Binding-site contacts:
Ligand atom C3 contacts residue PRO49 of chain 1.A at 3.3 Å (hydrophobic).
Ligand atom C1 contacts residue VAL54 of chain 1.A at 4.2 Å (hydrophobic).
Ligand atom N1 contacts residue VAL54 of chain 1.A at 4.4 Å.
Ligand atom O contacts residue ASP55 of chain 1.A at 3.0 Å (salt-bridge).
Ligand atom C4 contacts residue PRO49 of chain 1.A at 3.9 Å (hydrophobic).
Ligand atom C3 contacts residue ILE112 of chain 1.A at 4.5 Å (hydrophobic).
Ligand atom C1 contacts residue TYR62 of chain 1.A at 4.4 Å (hydrophobic).
Ligand atom N1 contacts residue PRO49 of chain 1.A at 2.9 Å (h-bond).
Ligand atom C1 contacts residue TYR104 of chain 1.A at 3.6 Å (hydrophobic).
Ligand atom C8 contacts residue GLU48 of chain 1.A at 4.2 Å.
Ligand atom C3 contacts residue TYR59 of chain 1.A at 4.3 Å (hydrophobic).
Ligand atom N2 contacts residue PHE50 of chain 1.A at 4.4 Å.
Ligand atom C6 contacts residue PRO53 of chain 1.A at 3.7 Å (hydrophobic).
Ligand atom O contacts residue TYR59 of chain 1.A at 3.8 Å.
Ligand atom C contacts residue ILE112 of chain 1.A at 3.9 Å (hydrophobic).
Ligand atom N2 contacts residue PRO49 of chain 1.A at 4.3 Å.
Ligand atom N contacts residue VAL54 of chain 1.A at 3.9 Å.
Ligand atom C contacts residue TYR104 of chain 1.A at 3.7 Å (hydrophobic).
Ligand atom C5 contacts residue PRO49 of chain 1.A at 4.0 Å (hydrophobic).
Ligand atom N contacts residue TYR59 of chain 1.A at 4.0 Å.
Ligand atom N contacts residue ILE112 of chain 1.A at 4.3 Å.
Ligand atom C3 contacts residue VAL54 of chain 1.A at 3.9 Å (hydrophobic).
Ligand atom C10 contacts residue PHE50 of chain 1.A at 4.3 Å (hydrophobic).
Ligand atom N2 contacts residue VAL54 of chain 1.A at 4.0 Å.
Ligand atom N2 contacts residue ILE112 of chain 1.A at 3.4 Å.
Ligand atom O contacts residue VAL54 of chain 1.A at 3.6 Å.
Ligand atom C1 contacts residue TYR59 of chain 1.A at 4.0 Å (hydrophobic).
Ligand atom C2 contacts residue ILE112 of chain 1.A at 4.5 Å (hydrophobic).
Ligand atom C2 contacts residue VAL54 of chain 1.A at 3.5 Å (hydrophobic).
Ligand atom C4 contacts residue VAL54 of chain 1.A at 4.1 Å (hydrophobic).
Ligand atom C2 contacts residue TYR59 of chain 1.A at 3.2 Å (hydrophobic).
Ligand atom C10 contacts residue ILE112 of chain 1.A at 3.8 Å (hydrophobic).
Ligand atom C contacts residue TYR59 of chain 1.A at 3.6 Å (hydrophobic).
Ligand atom C10 contacts residue PRO49 of chain 1.A at 3.0 Å (hydrophobic).
Ligand atom C4 contacts residue ASP55 of chain 1.A at 4.0 Å.
Ligand atom C6 contacts residue ASP55 of chain 1.A at 4.0 Å.
Ligand atom O contacts residue PRO53 of chain 1.A at 4.5 Å.
Ligand atom C10 contacts residue VAL54 of chain 1.A at 4.1 Å (hydrophobic).

A protein and the small-molecule ligand that binds it are described below.
Small molecule (SMILES): CCn1cc(NC(=O)C2CCCC2)cn1

Sequence of chain 1.A:
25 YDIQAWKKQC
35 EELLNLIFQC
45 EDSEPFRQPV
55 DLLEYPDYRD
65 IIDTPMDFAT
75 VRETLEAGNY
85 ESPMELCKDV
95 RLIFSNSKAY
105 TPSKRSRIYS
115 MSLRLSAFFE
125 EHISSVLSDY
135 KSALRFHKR